This protein binds this small molecule.
Small molecule (SMILES): N[C@@H](Cc1c[nH]c[nH+]1)C(=O)O

Binding-site contacts:
Ligand atom CE1 contacts residue HEM1 of chain 1.C at 2.9 Å.
Ligand atom NE2 contacts residue ALA241 of chain 1.A at 3.4 Å.
Ligand atom ND1 contacts residue LEU237 of chain 1.A at 4.4 Å.
Ligand atom CG contacts residue HEM1 of chain 1.C at 4.2 Å.
Ligand atom ND1 contacts residue ALA241 of chain 1.A at 3.6 Å.
Ligand atom CD2 contacts residue THR245 of chain 1.A at 3.2 Å.
Ligand atom CE1 contacts residue ALA241 of chain 1.A at 3.5 Å (hydrophobic).
Ligand atom ND1 contacts residue HEM1 of chain 1.C at 4.2 Å.
Ligand atom CG contacts residue THR245 of chain 1.A at 3.4 Å.
Ligand atom NE2 contacts residue CYS352 of chain 1.A at 4.5 Å.
Ligand atom CG contacts residue ALA241 of chain 1.A at 3.7 Å (hydrophobic).
Ligand atom NE2 contacts residue HEM1 of chain 1.C at 2.1 Å.
Ligand atom CD2 contacts residue HEM1 of chain 1.C at 3.1 Å.
Ligand atom NE2 contacts residue THR245 of chain 1.A at 4.4 Å.
Ligand atom CD2 contacts residue ALA241 of chain 1.A at 3.6 Å (hydrophobic).

Sequence of chain 1.A:
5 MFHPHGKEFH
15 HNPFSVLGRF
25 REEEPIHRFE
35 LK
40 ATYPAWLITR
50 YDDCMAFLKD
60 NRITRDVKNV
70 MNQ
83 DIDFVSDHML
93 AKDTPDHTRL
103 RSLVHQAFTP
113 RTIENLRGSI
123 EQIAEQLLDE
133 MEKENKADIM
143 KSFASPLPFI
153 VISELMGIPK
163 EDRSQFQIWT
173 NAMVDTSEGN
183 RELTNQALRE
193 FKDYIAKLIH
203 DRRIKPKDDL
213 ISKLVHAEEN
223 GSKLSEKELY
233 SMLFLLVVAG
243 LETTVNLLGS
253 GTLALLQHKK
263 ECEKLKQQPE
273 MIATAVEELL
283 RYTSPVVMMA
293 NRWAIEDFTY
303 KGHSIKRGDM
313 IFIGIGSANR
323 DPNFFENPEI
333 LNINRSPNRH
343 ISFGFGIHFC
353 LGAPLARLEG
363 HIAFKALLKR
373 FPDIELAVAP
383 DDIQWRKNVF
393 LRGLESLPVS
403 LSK